Sequence of chain 1.B:
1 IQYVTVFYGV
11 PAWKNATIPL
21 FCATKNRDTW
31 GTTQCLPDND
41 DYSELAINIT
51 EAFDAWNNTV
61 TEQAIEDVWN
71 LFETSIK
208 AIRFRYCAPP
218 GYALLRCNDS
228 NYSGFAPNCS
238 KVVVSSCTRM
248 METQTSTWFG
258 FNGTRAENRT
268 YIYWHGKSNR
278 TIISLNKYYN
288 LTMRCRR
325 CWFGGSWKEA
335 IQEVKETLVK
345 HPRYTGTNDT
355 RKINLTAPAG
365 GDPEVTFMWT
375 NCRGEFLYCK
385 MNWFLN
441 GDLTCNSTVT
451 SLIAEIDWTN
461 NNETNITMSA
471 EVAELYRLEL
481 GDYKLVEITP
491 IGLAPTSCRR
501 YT

Binding-site contacts:
Ligand atom C2 contacts residue ASN225 of chain 1.B at 2.5 Å.
Ligand atom C7 contacts residue ASN225 of chain 1.B at 4.0 Å.
Ligand atom C8 contacts residue VAL240 of chain 1.B at 3.4 Å (hydrophobic).
Ligand atom C1 contacts residue ASN225 of chain 1.B at 1.4 Å.
Ligand atom C3 contacts residue GLU44 of chain 1.B at 4.5 Å.
Ligand atom O7 contacts residue LYS238 of chain 1.B at 3.7 Å.
Ligand atom C5 contacts residue ASN225 of chain 1.B at 3.7 Å.
Ligand atom C2 contacts residue GLU44 of chain 1.B at 4.1 Å.
Ligand atom C8 contacts residue ALA46 of chain 1.B at 4.0 Å (hydrophobic).
Ligand atom C1 contacts residue GLU44 of chain 1.B at 3.7 Å.
Ligand atom C8 contacts residue GLU44 of chain 1.B at 4.0 Å.
Ligand atom C3 contacts residue ASN225 of chain 1.B at 3.8 Å.
Ligand atom N2 contacts residue ASN225 of chain 1.B at 2.8 Å (h-bond).
Ligand atom C4 contacts residue ASN225 of chain 1.B at 4.3 Å.
Ligand atom N2 contacts residue GLU44 of chain 1.B at 3.6 Å (salt-bridge).
Ligand atom C8 contacts residue LEU45 of chain 1.B at 3.7 Å (hydrophobic).
Ligand atom C2 contacts residue VAL240 of chain 1.B at 4.4 Å (hydrophobic).
Ligand atom O7 contacts residue VAL240 of chain 1.B at 4.4 Å.
Ligand atom C6 contacts residue ASN225 of chain 1.B at 4.3 Å.
Ligand atom O5 contacts residue ASN225 of chain 1.B at 2.5 Å (h-bond).
Ligand atom N2 contacts residue VAL240 of chain 1.B at 3.5 Å.
Ligand atom C7 contacts residue VAL240 of chain 1.B at 3.6 Å (hydrophobic).

The protein below binds the small molecule below.
Small molecule (SMILES): CC(=O)N[C@H]1[C@H](O[C@H]2[C@H](O)[C@@H](NC(C)=O)CO[C@@H]2CO)O[C@H](CO)[C@@H](O[C@@H]2O[C@H](CO)[C@@H](O)[C@H](O)[C@@H]2O)[C@@H]1O